A protein and the small-molecule ligand that binds it are described below.
Small molecule (SMILES): CC(=O)N[C@@H]1[C@@H](O)[C@H](O)[C@@H](CO)O[C@H]1O

Binding-site contacts:
Ligand atom N2 contacts residue ASN80 of chain 1.D at 3.0 Å (h-bond).
Ligand atom O7 contacts residue TYR192 of chain 1.D at 3.2 Å (h-bond).
Ligand atom C2 contacts residue GLU51 of chain 1.D at 3.9 Å.
Ligand atom C5 contacts residue PRO100 of chain 1.D at 4.4 Å (hydrophobic).
Ligand atom C3 contacts residue ASN80 of chain 1.D at 4.4 Å.
Ligand atom C5 contacts residue GLU51 of chain 1.D at 4.0 Å.
Ligand atom C4 contacts residue GLU51 of chain 1.D at 3.7 Å.
Ligand atom C7 contacts residue ASN80 of chain 1.D at 3.2 Å.
Ligand atom C8 contacts residue VAL102 of chain 1.D at 3.9 Å (hydrophobic).
Ligand atom C7 contacts residue TYR192 of chain 1.D at 4.1 Å (hydrophobic).
Ligand atom O7 contacts residue ASN80 of chain 1.D at 3.2 Å (h-bond).
Ligand atom O5 contacts residue ASN80 of chain 1.D at 3.2 Å (h-bond).
Ligand atom O5 contacts residue GLU51 of chain 1.D at 3.5 Å.
Ligand atom C3 contacts residue GLU51 of chain 1.D at 4.3 Å.
Ligand atom N2 contacts residue VAL102 of chain 1.D at 4.2 Å.
Ligand atom C1 contacts residue GLU51 of chain 1.D at 4.0 Å.
Ligand atom C2 contacts residue ASN80 of chain 1.D at 3.0 Å.
Ligand atom C1 contacts residue PRO100 of chain 1.D at 4.1 Å (hydrophobic).
Ligand atom C1 contacts residue ASN80 of chain 1.D at 2.4 Å.
Ligand atom C7 contacts residue VAL102 of chain 1.D at 4.2 Å (hydrophobic).
Ligand atom C8 contacts residue ASN80 of chain 1.D at 4.1 Å.
Ligand atom C8 contacts residue TYR192 of chain 1.D at 4.5 Å (hydrophobic).
Ligand atom O6 contacts residue PRO100 of chain 1.D at 4.2 Å.
Ligand atom O5 contacts residue PRO100 of chain 1.D at 4.2 Å.
Ligand atom O7 contacts residue GLU51 of chain 1.D at 3.7 Å.
Ligand atom C6 contacts residue GLU51 of chain 1.D at 4.2 Å.
Ligand atom O6 contacts residue THR82 of chain 1.D at 4.3 Å.

Sequence of chain 1.D:
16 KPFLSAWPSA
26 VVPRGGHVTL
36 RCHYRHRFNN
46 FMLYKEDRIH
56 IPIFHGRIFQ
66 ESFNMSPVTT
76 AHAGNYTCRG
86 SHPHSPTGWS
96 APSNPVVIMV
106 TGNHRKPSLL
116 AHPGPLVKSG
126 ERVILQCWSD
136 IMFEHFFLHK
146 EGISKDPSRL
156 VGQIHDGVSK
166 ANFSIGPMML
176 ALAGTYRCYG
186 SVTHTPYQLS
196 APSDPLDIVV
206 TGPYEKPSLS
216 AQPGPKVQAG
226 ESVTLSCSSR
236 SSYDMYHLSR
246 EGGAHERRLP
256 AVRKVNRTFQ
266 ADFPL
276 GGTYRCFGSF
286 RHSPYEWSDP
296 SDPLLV